Sequence of chain 26.C:
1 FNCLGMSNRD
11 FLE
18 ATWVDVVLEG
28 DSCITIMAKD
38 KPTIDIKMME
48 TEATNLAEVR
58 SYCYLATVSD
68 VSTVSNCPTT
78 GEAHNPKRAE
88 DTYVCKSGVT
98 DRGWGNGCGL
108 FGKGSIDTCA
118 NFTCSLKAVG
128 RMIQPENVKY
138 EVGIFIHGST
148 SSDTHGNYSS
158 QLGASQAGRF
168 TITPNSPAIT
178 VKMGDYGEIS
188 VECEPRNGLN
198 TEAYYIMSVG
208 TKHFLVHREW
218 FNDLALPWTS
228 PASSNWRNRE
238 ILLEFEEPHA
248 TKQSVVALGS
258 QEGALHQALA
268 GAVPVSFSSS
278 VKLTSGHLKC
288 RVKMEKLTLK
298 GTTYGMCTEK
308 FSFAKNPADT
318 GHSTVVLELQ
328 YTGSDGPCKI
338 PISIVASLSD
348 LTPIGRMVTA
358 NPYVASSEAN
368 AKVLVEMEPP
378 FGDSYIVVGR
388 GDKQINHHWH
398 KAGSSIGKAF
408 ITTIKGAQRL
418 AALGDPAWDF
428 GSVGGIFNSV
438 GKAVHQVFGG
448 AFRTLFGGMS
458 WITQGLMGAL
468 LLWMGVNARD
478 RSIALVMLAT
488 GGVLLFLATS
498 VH

The protein below binds the small molecule below.
Small molecule (SMILES): CC(=O)N[C@@H]1[C@@H](O)[C@H](O)[C@@H](CO)O[C@H]1O

Binding-site contacts:
Ligand atom C5 contacts residue SER157 of chain 26.C at 4.3 Å.
Ligand atom C1 contacts residue SER156 of chain 26.C at 4.1 Å.
Ligand atom O5 contacts residue SER156 of chain 26.C at 4.3 Å.
Ligand atom N2 contacts residue ASN154 of chain 26.C at 3.1 Å (h-bond).
Ligand atom O7 contacts residue ASN154 of chain 26.C at 3.8 Å.
Ligand atom C1 contacts residue ASN154 of chain 26.C at 1.4 Å.
Ligand atom C3 contacts residue ASN154 of chain 26.C at 3.9 Å.
Ligand atom C5 contacts residue SER156 of chain 26.C at 4.4 Å.
Ligand atom C8 contacts residue ASN154 of chain 26.C at 3.8 Å.
Ligand atom O5 contacts residue ASN154 of chain 26.C at 2.3 Å (h-bond).
Ligand atom O6 contacts residue SER157 of chain 26.C at 4.4 Å.
Ligand atom C6 contacts residue SER157 of chain 26.C at 4.1 Å.
Ligand atom C5 contacts residue ASN154 of chain 26.C at 3.6 Å.
Ligand atom C2 contacts residue ASN154 of chain 26.C at 2.5 Å.
Ligand atom C7 contacts residue ASN154 of chain 26.C at 3.4 Å.
Ligand atom C1 contacts residue SER157 of chain 26.C at 4.2 Å.
Ligand atom C4 contacts residue ASN154 of chain 26.C at 4.2 Å.
Ligand atom O5 contacts residue SER157 of chain 26.C at 3.5 Å (h-bond).